Sequence of chain 1.F:
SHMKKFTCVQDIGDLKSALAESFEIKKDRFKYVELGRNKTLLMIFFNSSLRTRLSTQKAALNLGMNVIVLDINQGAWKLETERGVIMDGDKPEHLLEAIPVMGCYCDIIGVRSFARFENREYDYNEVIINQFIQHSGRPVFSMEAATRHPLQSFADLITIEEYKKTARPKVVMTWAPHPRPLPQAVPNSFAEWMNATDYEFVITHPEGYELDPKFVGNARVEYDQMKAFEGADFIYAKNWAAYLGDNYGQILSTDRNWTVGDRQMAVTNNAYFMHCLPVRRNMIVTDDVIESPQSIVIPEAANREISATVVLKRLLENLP

A small-molecule ligand and the protein it binds are described below.
Small molecule (SMILES): CCC[C@H](NC(=O)CCC(=O)O)C(=O)O

Sequence of chain 1.D:
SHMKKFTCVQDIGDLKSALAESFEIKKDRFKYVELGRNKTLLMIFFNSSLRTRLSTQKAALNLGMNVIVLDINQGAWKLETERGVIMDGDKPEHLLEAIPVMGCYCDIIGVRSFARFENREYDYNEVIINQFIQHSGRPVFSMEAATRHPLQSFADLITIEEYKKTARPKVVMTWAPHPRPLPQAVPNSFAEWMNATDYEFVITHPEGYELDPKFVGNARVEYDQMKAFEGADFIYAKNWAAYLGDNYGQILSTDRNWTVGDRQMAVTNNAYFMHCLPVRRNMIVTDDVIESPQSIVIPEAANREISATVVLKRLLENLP

Binding-site contacts:
Ligand atom C contacts residue GLU162 of chain 1.D at 3.7 Å.
Ligand atom O1 contacts residue PHE132 of chain 1.D at 3.4 Å.
Ligand atom C1 contacts residue LEU200 of chain 1.D at 3.7 Å (hydrophobic).
Ligand atom C2 contacts residue LEU200 of chain 1.D at 3.6 Å (hydrophobic).
Ligand atom CA contacts residue GLU162 of chain 1.D at 4.0 Å.
Ligand atom OD1 contacts residue HIS196 of chain 1.D at 3.1 Å (h-bond).
Ligand atom O1 contacts residue TRP95 of chain 1.F at 3.7 Å.
Ligand atom OXT contacts residue LEU200 of chain 1.D at 3.9 Å.
Ligand atom OXT contacts residue LYS256 of chain 1.D at 2.8 Å (salt-bridge).
Ligand atom OD2 contacts residue PRO110 of chain 1.F at 3.9 Å.
Ligand atom C contacts residue PRO201 of chain 1.D at 3.7 Å (hydrophobic).
Ligand atom CA contacts residue PHE132 of chain 1.D at 3.7 Å (hydrophobic).
Ligand atom CB contacts residue GLU162 of chain 1.D at 3.2 Å.
Ligand atom OD2 contacts residue ARG198 of chain 1.D at 2.7 Å (salt-bridge).
Ligand atom O contacts residue GLU162 of chain 1.D at 2.6 Å (salt-bridge).
Ligand atom CD contacts residue HIS167 of chain 1.D at 4.0 Å.
Ligand atom C3 contacts residue TRP95 of chain 1.F at 3.7 Å (hydrophobic).
Ligand atom CD contacts residue LEU295 of chain 1.D at 3.7 Å (hydrophobic).
Ligand atom CG contacts residue LEU295 of chain 1.D at 4.1 Å (hydrophobic).
Ligand atom OD1 contacts residue PRO110 of chain 1.F at 3.2 Å.
Ligand atom CD contacts residue GLU162 of chain 1.D at 3.3 Å.
Ligand atom OXT contacts residue PRO201 of chain 1.D at 3.9 Å.
Ligand atom CD contacts residue ARG130 of chain 1.D at 4.0 Å.
Ligand atom C3 contacts residue ARG198 of chain 1.D at 4.0 Å.
Ligand atom OD2 contacts residue HIS196 of chain 1.D at 3.7 Å.
Ligand atom C1 contacts residue TRP95 of chain 1.F at 4.1 Å (hydrophobic).
Ligand atom CD contacts residue CP1 of chain 1.P at 3.0 Å.
Ligand atom O contacts residue PRO201 of chain 1.D at 3.5 Å.
Ligand atom OD2 contacts residue ARG298 of chain 1.D at 3.3 Å (salt-bridge).
Ligand atom CG contacts residue GLU162 of chain 1.D at 3.6 Å.
Ligand atom O1 contacts residue LEU200 of chain 1.D at 3.8 Å.
Ligand atom O contacts residue VAL204 of chain 1.D at 4.1 Å.
Ligand atom C4 contacts residue ARG198 of chain 1.D at 3.7 Å.
Ligand atom CB contacts residue PHE132 of chain 1.D at 3.5 Å (hydrophobic).
Ligand atom C4 contacts residue ARG298 of chain 1.D at 3.8 Å.
Ligand atom OD1 contacts residue ARG298 of chain 1.D at 3.0 Å (salt-bridge).
Ligand atom C4 contacts residue HIS196 of chain 1.D at 3.6 Å.
Ligand atom C3 contacts residue PRO110 of chain 1.F at 4.0 Å (hydrophobic).
Ligand atom C contacts residue LYS256 of chain 1.D at 4.0 Å.
Ligand atom C4 contacts residue PRO110 of chain 1.F at 3.5 Å (hydrophobic).